Sequence of chain 19.D:
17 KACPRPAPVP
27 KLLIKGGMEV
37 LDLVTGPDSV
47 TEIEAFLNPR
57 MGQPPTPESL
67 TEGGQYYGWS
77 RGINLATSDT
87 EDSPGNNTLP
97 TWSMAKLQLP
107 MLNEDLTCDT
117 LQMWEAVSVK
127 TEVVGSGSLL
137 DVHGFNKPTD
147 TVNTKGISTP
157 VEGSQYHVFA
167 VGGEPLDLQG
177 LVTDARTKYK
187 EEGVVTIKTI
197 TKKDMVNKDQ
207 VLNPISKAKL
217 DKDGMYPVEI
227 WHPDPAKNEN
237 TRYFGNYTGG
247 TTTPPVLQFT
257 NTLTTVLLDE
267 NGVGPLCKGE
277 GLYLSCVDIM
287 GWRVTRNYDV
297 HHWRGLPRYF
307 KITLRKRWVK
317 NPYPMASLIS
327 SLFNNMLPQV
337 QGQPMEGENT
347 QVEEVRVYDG

This protein binds this small molecule.
Small molecule (SMILES): CC(=O)N[C@@H]1[C@@H](O[C@@H]2O[C@H](CO)[C@H](O)[C@H](O[C@]3(C(=O)O)C[C@H](O)[C@@H](NC(C)=O)[C@H]([C@H](O)[C@H](O)CO)O3)[C@H]2O)[C@H](O)[C@@H](CO[C@]2(C(=O)O)C[C@H](O)[C@@H](NC(C)=O)[C@H]([C@H](O)[C@H](O)CO)O2)O[C@H]1O

Binding-site contacts:
Ligand atom O8 contacts residue TYR72 of chain 19.C at 4.0 Å.
Ligand atom O1B contacts residue ARG77 of chain 19.C at 3.1 Å (salt-bridge).
Ligand atom O10 contacts residue ASN293 of chain 19.C at 4.5 Å.
Ligand atom C10 contacts residue TYR72 of chain 19.C at 4.0 Å (hydrophobic).
Ligand atom C1 contacts residue GLY78 of chain 19.C at 4.0 Å.
Ligand atom C3 contacts residue HIS298 of chain 19.C at 4.0 Å.
Ligand atom C1 contacts residue ARG77 of chain 19.C at 3.4 Å.
Ligand atom O1B contacts residue TYR72 of chain 19.C at 4.2 Å.
Ligand atom N5 contacts residue TYR72 of chain 19.C at 2.9 Å (h-bond).
Ligand atom O1A contacts residue TYR72 of chain 19.C at 4.0 Å.
Ligand atom O8 contacts residue ARG77 of chain 19.C at 3.5 Å (salt-bridge).
Ligand atom C7 contacts residue TYR72 of chain 19.C at 4.3 Å (hydrophobic).
Ligand atom O4 contacts residue GLY78 of chain 19.C at 3.4 Å.
Ligand atom C6 contacts residue ASN93 of chain 19.C at 3.9 Å.
Ligand atom C3 contacts residue GLY78 of chain 19.C at 4.1 Å.
Ligand atom O6 contacts residue ASN93 of chain 19.C at 4.3 Å.
Ligand atom O3 contacts residue GLY78 of chain 19.C at 3.5 Å.
Ligand atom C8 contacts residue ARG77 of chain 19.C at 4.4 Å.
Ligand atom O4 contacts residue TYR72 of chain 19.C at 4.0 Å.
Ligand atom O4 contacts residue THR291 of chain 19.C at 3.9 Å.
Ligand atom O1A contacts residue GLY78 of chain 19.C at 3.1 Å (h-bond).
Ligand atom C2 contacts residue GLY78 of chain 19.C at 4.0 Å.
Ligand atom C3 contacts residue GLY78 of chain 19.C at 3.8 Å.
Ligand atom C6 contacts residue TYR72 of chain 19.C at 3.7 Å (hydrophobic).
Ligand atom C5 contacts residue TYR72 of chain 19.C at 3.5 Å (hydrophobic).
Ligand atom C4 contacts residue GLY78 of chain 19.C at 3.5 Å.
Ligand atom O1A contacts residue ARG77 of chain 19.C at 2.9 Å (salt-bridge).
Ligand atom O4 contacts residue ILE79 of chain 19.C at 3.9 Å.
Ligand atom C11 contacts residue ASP85 of chain 19.D at 4.0 Å.
Ligand atom O4 contacts residue HIS298 of chain 19.C at 3.1 Å (h-bond).
Ligand atom O1B contacts residue SER89 of chain 19.C at 4.4 Å.
Ligand atom C4 contacts residue TYR72 of chain 19.C at 3.5 Å (hydrophobic).
Ligand atom C11 contacts residue TYR72 of chain 19.C at 4.2 Å (hydrophobic).
Ligand atom O4 contacts residue ASN80 of chain 19.C at 4.4 Å.
Ligand atom C1 contacts residue TYR72 of chain 19.C at 4.3 Å (hydrophobic).
Ligand atom C4 contacts residue HIS298 of chain 19.C at 3.9 Å.
Ligand atom C3 contacts residue ARG77 of chain 19.C at 4.3 Å.

Sequence of chain 19.C:
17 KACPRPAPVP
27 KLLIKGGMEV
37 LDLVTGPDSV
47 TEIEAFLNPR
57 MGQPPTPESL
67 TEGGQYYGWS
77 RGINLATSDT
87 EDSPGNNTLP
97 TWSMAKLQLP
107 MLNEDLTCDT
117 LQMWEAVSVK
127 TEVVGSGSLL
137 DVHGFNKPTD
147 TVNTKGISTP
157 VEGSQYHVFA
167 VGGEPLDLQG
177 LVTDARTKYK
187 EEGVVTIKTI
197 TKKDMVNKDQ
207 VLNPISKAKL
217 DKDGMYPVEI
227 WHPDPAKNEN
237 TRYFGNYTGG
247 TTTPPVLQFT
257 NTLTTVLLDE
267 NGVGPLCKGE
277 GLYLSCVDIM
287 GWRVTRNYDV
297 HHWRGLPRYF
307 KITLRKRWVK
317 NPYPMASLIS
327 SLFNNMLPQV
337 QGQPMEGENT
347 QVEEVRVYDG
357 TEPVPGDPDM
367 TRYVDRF